The small molecule below binds the protein below.
Small molecule (SMILES): NCC(=O)O

Sequence of chain 1.B:
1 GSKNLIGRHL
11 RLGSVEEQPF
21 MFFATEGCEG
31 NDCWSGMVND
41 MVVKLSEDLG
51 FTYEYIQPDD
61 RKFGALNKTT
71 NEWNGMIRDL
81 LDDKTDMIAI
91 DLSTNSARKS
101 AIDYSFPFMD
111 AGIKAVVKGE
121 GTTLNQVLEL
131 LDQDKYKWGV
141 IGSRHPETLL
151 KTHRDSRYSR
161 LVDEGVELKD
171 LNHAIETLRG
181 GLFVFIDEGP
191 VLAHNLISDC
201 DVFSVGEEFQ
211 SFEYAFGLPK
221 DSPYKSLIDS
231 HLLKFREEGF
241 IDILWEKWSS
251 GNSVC

Binding-site contacts:
Ligand atom N contacts residue TYR214 of chain 1.B at 3.6 Å.
Ligand atom CA contacts residue ALA1 of chain 1.E at 0.2 Å (hydrophobic).
Ligand atom N contacts residue ALA1 of chain 1.E at 0.1 Å (h-bond).
Ligand atom O contacts residue ALA1 of chain 1.E at 0.4 Å (h-bond).
Ligand atom OXT contacts residue LEU92 of chain 1.B at 3.5 Å.
Ligand atom N contacts residue SER93 of chain 1.B at 2.9 Å (h-bond).
Ligand atom CA contacts residue PHE63 of chain 1.B at 4.0 Å (hydrophobic).
Ligand atom O contacts residue PHE63 of chain 1.B at 3.6 Å.
Ligand atom CA contacts residue GLU188 of chain 1.B at 3.3 Å.
Ligand atom N contacts residue ASP91 of chain 1.B at 2.9 Å (salt-bridge).
Ligand atom C contacts residue ALA1 of chain 1.E at 0.3 Å (hydrophobic).
Ligand atom O contacts residue ARG144 of chain 1.B at 3.8 Å.
Ligand atom OXT contacts residue PHE63 of chain 1.B at 4.0 Å.
Ligand atom C contacts residue ARG98 of chain 1.B at 3.4 Å.
Ligand atom CA contacts residue HIS145 of chain 1.B at 4.0 Å.
Ligand atom CA contacts residue SER93 of chain 1.B at 3.6 Å.
Ligand atom CA contacts residue ASP91 of chain 1.B at 3.7 Å.
Ligand atom OXT contacts residue ASP91 of chain 1.B at 3.5 Å (salt-bridge).
Ligand atom OXT contacts residue HIS145 of chain 1.B at 3.8 Å.
Ligand atom N contacts residue GLU188 of chain 1.B at 2.7 Å (salt-bridge).
Ligand atom O contacts residue ARG98 of chain 1.B at 2.7 Å (salt-bridge).
Ligand atom OXT contacts residue SER93 of chain 1.B at 2.7 Å (h-bond).
Ligand atom O contacts residue HIS145 of chain 1.B at 2.9 Å (h-bond).
Ligand atom C contacts residue ARG144 of chain 1.B at 4.4 Å.
Ligand atom C contacts residue HIS145 of chain 1.B at 3.4 Å.
Ligand atom C contacts residue SER93 of chain 1.B at 3.7 Å.
Ligand atom C contacts residue ASP91 of chain 1.B at 4.0 Å.
Ligand atom CA contacts residue ARG144 of chain 1.B at 4.1 Å.
Ligand atom OXT contacts residue ARG98 of chain 1.B at 2.7 Å (salt-bridge).
Ligand atom OXT contacts residue ALA1 of chain 1.E at 0.3 Å (h-bond).
Ligand atom C contacts residue PHE63 of chain 1.B at 3.8 Å (hydrophobic).
Ligand atom C contacts residue GLU188 of chain 1.B at 4.1 Å.